A protein and the small-molecule ligand that binds it are described below.
Small molecule (SMILES): O[C@H](CN1CCOCC1)Cn1ccc(-c2ccc(OC(F)F)c(OC3CCCC3)c2)n1

Binding-site contacts:
Ligand atom C07 contacts residue MET281 of chain 1.A at 3.4 Å (hydrophobic).
Ligand atom C06 contacts residue SER292 of chain 1.A at 3.6 Å.
Ligand atom C06 contacts residue MET281 of chain 1.A at 3.4 Å (hydrophobic).
Ligand atom F01 contacts residue ASN245 of chain 1.A at 3.2 Å.
Ligand atom C11 contacts residue TYR83 of chain 1.A at 3.5 Å (hydrophobic).
Ligand atom C19 contacts residue CYS282 of chain 1.A at 3.6 Å (hydrophobic).
Ligand atom C01 contacts residue TYR253 of chain 1.A at 3.8 Å (hydrophobic).
Ligand atom O01 contacts residue ILE260 of chain 1.A at 3.8 Å.
Ligand atom O01 contacts residue PHE296 of chain 1.A at 3.6 Å.
Ligand atom F01 contacts residue PHE296 of chain 1.A at 3.8 Å.
Ligand atom C07 contacts residue PHE296 of chain 1.A at 3.6 Å (hydrophobic).
Ligand atom C21 contacts residue HIS84 of chain 1.A at 3.8 Å.
Ligand atom O03 contacts residue PRO280 of chain 1.A at 3.4 Å (h-bond).
Ligand atom C05 contacts residue GLN293 of chain 1.A at 3.4 Å.
Ligand atom C06 contacts residue GLN293 of chain 1.A at 3.6 Å.
Ligand atom C02 contacts residue ILE260 of chain 1.A at 3.8 Å (hydrophobic).
Ligand atom C03 contacts residue PHE296 of chain 1.A at 3.6 Å (hydrophobic).
Ligand atom O04 contacts residue HIS84 of chain 1.A at 3.7 Å.
Ligand atom N01 contacts residue PHE264 of chain 1.A at 3.7 Å.
Ligand atom F01 contacts residue TYR253 of chain 1.A at 3.4 Å.
Ligand atom C20 contacts residue PHE264 of chain 1.A at 3.6 Å (hydrophobic).
Ligand atom F02 contacts residue ASN245 of chain 1.A at 3.5 Å.
Ligand atom F01 contacts residue PRO246 of chain 1.A at 3.6 Å.
Ligand atom F02 contacts residue TRP256 of chain 1.A at 3.3 Å.
Ligand atom C22 contacts residue HIS84 of chain 1.A at 3.7 Å.
Ligand atom C12 contacts residue ASN245 of chain 1.A at 3.6 Å.
Ligand atom C09 contacts residue ILE260 of chain 1.A at 3.7 Å (hydrophobic).
Ligand atom O02 contacts residue GLN293 of chain 1.A at 3.3 Å (h-bond).
Ligand atom F02 contacts residue THR257 of chain 1.A at 3.4 Å.
Ligand atom C01 contacts residue GLN293 of chain 1.A at 3.4 Å.
Ligand atom F01 contacts residue GLN293 of chain 1.A at 3.7 Å.
Ligand atom C19 contacts residue PRO280 of chain 1.A at 3.7 Å (hydrophobic).
Ligand atom C06 contacts residue PHE296 of chain 1.A at 3.5 Å (hydrophobic).
Ligand atom O01 contacts residue GLN293 of chain 1.A at 3.1 Å (h-bond).
Ligand atom C04 contacts residue PHE264 of chain 1.A at 3.5 Å (hydrophobic).
Ligand atom C01 contacts residue THR257 of chain 1.A at 3.5 Å.
Ligand atom C05 contacts residue MET281 of chain 1.A at 3.1 Å (hydrophobic).
Ligand atom F02 contacts residue ILE260 of chain 1.A at 3.7 Å.
Ligand atom C02 contacts residue PHE296 of chain 1.A at 3.5 Å (hydrophobic).
Ligand atom C16 contacts residue SER132 of chain 1.A at 3.4 Å.

Sequence of chain 1.A:
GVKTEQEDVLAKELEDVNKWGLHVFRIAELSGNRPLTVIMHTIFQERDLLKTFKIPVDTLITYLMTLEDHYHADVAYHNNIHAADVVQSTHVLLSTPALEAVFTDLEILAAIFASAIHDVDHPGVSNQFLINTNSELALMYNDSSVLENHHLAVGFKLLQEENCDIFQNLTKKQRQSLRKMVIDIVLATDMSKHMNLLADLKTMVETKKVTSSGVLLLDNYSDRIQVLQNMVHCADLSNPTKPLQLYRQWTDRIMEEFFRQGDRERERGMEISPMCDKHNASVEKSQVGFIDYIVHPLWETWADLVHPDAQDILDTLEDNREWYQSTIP